Binding-site contacts:
Ligand atom P2 contacts residue SER125 of chain 1.N at 3.5 Å.
Ligand atom C contacts residue LEU124 of chain 1.N at 3.6 Å (hydrophobic).
Ligand atom O3 contacts residue ASN77 of chain 1.N at 2.9 Å (h-bond).
Ligand atom O13 contacts residue LEU124 of chain 1.N at 3.6 Å.
Ligand atom C3 contacts residue CYS100 of chain 1.M at 3.5 Å (hydrophobic).
Ligand atom N1 contacts residue PHE81 of chain 1.N at 3.6 Å.
Ligand atom C4 contacts residue CYS100 of chain 1.M at 3.6 Å (hydrophobic).
Ligand atom C10 contacts residue LEU124 of chain 1.N at 3.6 Å (hydrophobic).
Ligand atom N1 contacts residue GLY123 of chain 1.N at 3.5 Å.
Ligand atom N contacts residue VAL121 of chain 1.N at 3.5 Å.
Ligand atom O8 contacts residue SER125 of chain 1.N at 2.5 Å (h-bond).
Ligand atom O10 contacts residue ARG175 of chain 1.M at 2.8 Å (salt-bridge).
Ligand atom O6 contacts residue HIS103 of chain 1.M at 2.6 Å (h-bond).
Ligand atom O8 contacts residue LYS126 of chain 1.N at 3.0 Å (salt-bridge).
Ligand atom O8 contacts residue ARG129 of chain 1.N at 3.0 Å (salt-bridge).
Ligand atom O7 contacts residue LYS126 of chain 1.N at 3.5 Å (salt-bridge).
Ligand atom C8 contacts residue SER125 of chain 1.N at 3.2 Å.
Ligand atom N1 contacts residue LEU124 of chain 1.N at 3.3 Å (h-bond).
Ligand atom O9 contacts residue ARG175 of chain 1.M at 2.8 Å (salt-bridge).
Ligand atom O12 contacts residue SER125 of chain 1.N at 3.1 Å (h-bond).
Ligand atom O contacts residue PHE81 of chain 1.N at 3.4 Å.
Ligand atom N3 contacts residue GLU142 of chain 1.M at 3.1 Å (salt-bridge).
Ligand atom N3 contacts residue LEU124 of chain 1.N at 3.5 Å.
Ligand atom P2 contacts residue ARG175 of chain 1.M at 3.6 Å.
Ligand atom O4 contacts residue ARG56 of chain 1.R at 3.6 Å.
Ligand atom N contacts residue GLU142 of chain 1.M at 3.2 Å (salt-bridge).
Ligand atom P2 contacts residue ARG129 of chain 1.N at 3.4 Å.
Ligand atom N contacts residue LEU122 of chain 1.N at 3.1 Å (h-bond).
Ligand atom O11 contacts residue LYS126 of chain 1.N at 3.2 Å.
Ligand atom O9 contacts residue ARG129 of chain 1.N at 2.6 Å (salt-bridge).
Ligand atom O13 contacts residue HIS169 of chain 1.M at 3.6 Å.
Ligand atom O10 contacts residue SER125 of chain 1.N at 3.6 Å (h-bond).
Ligand atom O13 contacts residue VAL140 of chain 1.M at 3.2 Å.
Ligand atom O11 contacts residue SER125 of chain 1.N at 2.5 Å (h-bond).
Ligand atom O13 contacts residue GLN141 of chain 1.M at 2.8 Å (h-bond).
Ligand atom C4 contacts residue HIS102 of chain 1.M at 3.4 Å.
Ligand atom N2 contacts residue HIS102 of chain 1.M at 3.6 Å.
Ligand atom O6 contacts residue ARG175 of chain 1.M at 3.2 Å (salt-bridge).
Ligand atom O3 contacts residue LYS126 of chain 1.N at 2.9 Å (salt-bridge).
Ligand atom C10 contacts residue VAL140 of chain 1.M at 3.6 Å (hydrophobic).

Sequence of chain 1.M:
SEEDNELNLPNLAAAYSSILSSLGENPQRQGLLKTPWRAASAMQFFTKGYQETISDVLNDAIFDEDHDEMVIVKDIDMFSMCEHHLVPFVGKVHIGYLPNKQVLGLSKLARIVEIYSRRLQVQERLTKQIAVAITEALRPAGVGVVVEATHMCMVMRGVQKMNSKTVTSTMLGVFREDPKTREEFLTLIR

The small molecule below binds the protein below.
Small molecule (SMILES): Nc1nc2c(ccn2[C@@H]2O[C@H](COP(=O)(O)OP(=O)(O)OP(=O)(O)O)[C@@H](O)[C@H]2O)c(=O)[nH]1

Sequence of chain 1.N:
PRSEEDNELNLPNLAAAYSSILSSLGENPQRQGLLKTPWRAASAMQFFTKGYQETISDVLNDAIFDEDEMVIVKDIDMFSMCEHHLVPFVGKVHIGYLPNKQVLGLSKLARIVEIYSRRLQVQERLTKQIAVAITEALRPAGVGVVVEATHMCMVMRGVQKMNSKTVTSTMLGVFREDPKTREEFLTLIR

Sequence of chain 1.R:
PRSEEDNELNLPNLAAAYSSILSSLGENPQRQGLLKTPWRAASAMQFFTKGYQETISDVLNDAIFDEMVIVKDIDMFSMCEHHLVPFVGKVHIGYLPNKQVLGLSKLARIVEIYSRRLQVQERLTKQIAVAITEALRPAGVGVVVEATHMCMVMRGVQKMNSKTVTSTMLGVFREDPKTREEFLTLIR